Binding-site contacts:
Ligand atom CD1 contacts residue MET239 of chain 1.A at 4.0 Å (hydrophobic).
Ligand atom N contacts residue ILE54 of chain 1.A at 3.9 Å.
Ligand atom CD1 contacts residue VAL72 of chain 1.A at 3.5 Å (hydrophobic).
Ligand atom C contacts residue GLU238 of chain 1.A at 3.9 Å.
Ligand atom O contacts residue LYS58 of chain 1.A at 2.6 Å (salt-bridge).
Ligand atom CG contacts residue GLU238 of chain 1.A at 3.7 Å.
Ligand atom CB contacts residue GLU238 of chain 1.A at 3.7 Å.
Ligand atom CB contacts residue GLU238 of chain 1.A at 3.7 Å.
Ligand atom N contacts residue GLU238 of chain 1.A at 3.0 Å (salt-bridge).
Ligand atom CB contacts residue ILE54 of chain 1.A at 3.6 Å (hydrophobic).
Ligand atom C contacts residue GLU238 of chain 1.A at 3.9 Å.
Ligand atom CD2 contacts residue GLN71 of chain 1.A at 4.0 Å.
Ligand atom CD2 contacts residue ILE54 of chain 1.A at 3.6 Å (hydrophobic).
Ligand atom CA contacts residue GLU238 of chain 1.A at 3.8 Å.
Ligand atom CD1 contacts residue ASP234 of chain 1.A at 3.4 Å.
Ligand atom CB contacts residue LEU68 of chain 1.A at 3.7 Å (hydrophobic).
Ligand atom C contacts residue ILE54 of chain 1.A at 3.8 Å (hydrophobic).
Ligand atom CD1 contacts residue GLN71 of chain 1.A at 3.9 Å.
Ligand atom CD1 contacts residue LEU75 of chain 1.A at 4.0 Å (hydrophobic).
Ligand atom CD contacts residue LEU68 of chain 1.A at 3.9 Å (hydrophobic).
Ligand atom CA contacts residue ILE54 of chain 1.A at 4.0 Å (hydrophobic).
Ligand atom O contacts residue ILE54 of chain 1.A at 4.0 Å.
Ligand atom CG contacts residue LEU68 of chain 1.A at 3.9 Å (hydrophobic).
Ligand atom CB contacts residue GLU238 of chain 1.A at 3.4 Å.
Ligand atom CD1 contacts residue GLU76 of chain 1.A at 4.0 Å.
Ligand atom CD1 contacts residue LEU235 of chain 1.A at 3.9 Å (hydrophobic).
Ligand atom CA contacts residue GLU238 of chain 1.A at 3.8 Å.
Ligand atom OE1 contacts residue LEU68 of chain 1.A at 3.5 Å.
Ligand atom CG contacts residue MET239 of chain 1.A at 4.0 Å (hydrophobic).
Ligand atom CG1 contacts residue GLU238 of chain 1.A at 3.9 Å.
Ligand atom CD2 contacts residue LEU75 of chain 1.A at 3.6 Å (hydrophobic).
Ligand atom CG contacts residue ILE54 of chain 1.A at 4.0 Å (hydrophobic).
Ligand atom O contacts residue GLU238 of chain 1.A at 3.4 Å (salt-bridge).
Ligand atom N contacts residue LEU235 of chain 1.A at 3.9 Å.
Ligand atom CG2 contacts residue LEU235 of chain 1.A at 4.0 Å (hydrophobic).
Ligand atom CA contacts residue LYS58 of chain 1.A at 3.6 Å.
Ligand atom O contacts residue LEU68 of chain 1.A at 4.0 Å.
Ligand atom C contacts residue LYS58 of chain 1.A at 3.5 Å.
Ligand atom CB contacts residue GLN71 of chain 1.A at 4.0 Å.
Ligand atom N contacts residue GLU238 of chain 1.A at 2.9 Å (salt-bridge).

Sequence of chain 1.A:
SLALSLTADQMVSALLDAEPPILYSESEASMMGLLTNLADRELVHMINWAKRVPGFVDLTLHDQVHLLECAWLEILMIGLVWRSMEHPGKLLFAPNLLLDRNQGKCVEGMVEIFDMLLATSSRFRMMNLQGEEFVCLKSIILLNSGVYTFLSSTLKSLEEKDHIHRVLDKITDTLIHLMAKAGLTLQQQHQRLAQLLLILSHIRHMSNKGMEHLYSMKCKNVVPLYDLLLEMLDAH

The small molecule below binds the protein below.
Small molecule (SMILES): CC[C@H](C)[C@@H]1NC(=O)C[C@H](NC(=O)[C@@H](N)CCCN=C(N)N)C(=O)NC[C@@H](C(=O)N[C@@H](CCCN=C(N)N)C(=O)N[C@@H](CC(C)C)C(=O)N[C@@H](CC(C)C)C(=O)N[C@@H](CCC(N)=O)C(N)=O)NC(=O)[C@H](CC(C)C)NC1=O